Sequence of chain 1.B:
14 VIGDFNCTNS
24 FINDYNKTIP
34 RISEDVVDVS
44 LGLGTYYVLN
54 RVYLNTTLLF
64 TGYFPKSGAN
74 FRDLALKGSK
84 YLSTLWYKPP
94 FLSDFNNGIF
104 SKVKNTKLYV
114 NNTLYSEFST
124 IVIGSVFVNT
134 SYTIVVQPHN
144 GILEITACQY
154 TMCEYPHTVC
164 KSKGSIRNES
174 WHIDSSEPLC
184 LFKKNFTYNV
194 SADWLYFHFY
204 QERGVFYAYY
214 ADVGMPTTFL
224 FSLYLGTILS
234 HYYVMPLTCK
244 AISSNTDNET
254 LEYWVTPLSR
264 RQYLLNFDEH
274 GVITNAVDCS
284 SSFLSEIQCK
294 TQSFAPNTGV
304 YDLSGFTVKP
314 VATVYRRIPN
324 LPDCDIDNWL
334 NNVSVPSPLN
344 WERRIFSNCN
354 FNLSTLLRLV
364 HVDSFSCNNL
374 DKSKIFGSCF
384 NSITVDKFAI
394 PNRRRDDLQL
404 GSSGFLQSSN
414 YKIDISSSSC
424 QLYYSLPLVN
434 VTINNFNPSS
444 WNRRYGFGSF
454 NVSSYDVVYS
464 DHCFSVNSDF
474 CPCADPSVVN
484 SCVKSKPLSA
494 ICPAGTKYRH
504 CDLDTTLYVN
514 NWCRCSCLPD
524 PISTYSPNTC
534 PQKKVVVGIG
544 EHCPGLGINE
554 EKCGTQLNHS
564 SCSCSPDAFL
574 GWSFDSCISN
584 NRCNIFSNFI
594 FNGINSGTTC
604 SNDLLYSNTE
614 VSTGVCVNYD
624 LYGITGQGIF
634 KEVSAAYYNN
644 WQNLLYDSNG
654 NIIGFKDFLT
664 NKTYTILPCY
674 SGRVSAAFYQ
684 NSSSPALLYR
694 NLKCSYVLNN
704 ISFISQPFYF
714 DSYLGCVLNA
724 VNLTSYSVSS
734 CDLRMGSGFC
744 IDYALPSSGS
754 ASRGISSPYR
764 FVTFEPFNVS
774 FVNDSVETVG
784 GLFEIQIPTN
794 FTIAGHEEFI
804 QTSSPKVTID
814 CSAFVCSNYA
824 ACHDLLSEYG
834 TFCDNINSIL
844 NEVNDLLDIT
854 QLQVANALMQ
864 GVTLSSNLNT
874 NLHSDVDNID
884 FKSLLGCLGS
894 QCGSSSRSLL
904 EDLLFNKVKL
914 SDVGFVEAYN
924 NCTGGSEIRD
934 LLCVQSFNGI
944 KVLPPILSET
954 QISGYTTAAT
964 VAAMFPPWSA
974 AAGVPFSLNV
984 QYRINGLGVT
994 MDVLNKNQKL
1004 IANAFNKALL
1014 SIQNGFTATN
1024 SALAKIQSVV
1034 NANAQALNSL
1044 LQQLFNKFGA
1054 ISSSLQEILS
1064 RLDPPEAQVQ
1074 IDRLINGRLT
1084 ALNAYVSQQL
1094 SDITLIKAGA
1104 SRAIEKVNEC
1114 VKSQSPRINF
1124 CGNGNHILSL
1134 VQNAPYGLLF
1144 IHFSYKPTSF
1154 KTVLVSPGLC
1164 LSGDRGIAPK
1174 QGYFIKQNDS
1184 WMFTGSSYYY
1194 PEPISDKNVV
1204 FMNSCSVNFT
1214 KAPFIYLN

Binding-site contacts:
Ligand atom C8 contacts residue PHE713 of chain 1.B at 4.2 Å (hydrophobic).
Ligand atom O5 contacts residue ASN725 of chain 1.B at 2.4 Å (h-bond).
Ligand atom C2 contacts residue ASN725 of chain 1.B at 2.5 Å.
Ligand atom O6 contacts residue SER728 of chain 1.B at 3.4 Å (h-bond).
Ligand atom N2 contacts residue ASN725 of chain 1.B at 2.9 Å (h-bond).
Ligand atom C5 contacts residue THR727 of chain 1.B at 3.4 Å.
Ligand atom C1 contacts residue ASN725 of chain 1.B at 1.4 Å.
Ligand atom C4 contacts residue ASN725 of chain 1.B at 4.2 Å.
Ligand atom C5 contacts residue ASN725 of chain 1.B at 3.7 Å.
Ligand atom O6 contacts residue THR727 of chain 1.B at 3.4 Å (h-bond).
Ligand atom N2 contacts residue ASP714 of chain 1.B at 4.5 Å.
Ligand atom O5 contacts residue THR727 of chain 1.B at 3.6 Å.
Ligand atom C6 contacts residue THR727 of chain 1.B at 3.8 Å.
Ligand atom C8 contacts residue ASP714 of chain 1.B at 3.3 Å.
Ligand atom O7 contacts residue ASN725 of chain 1.B at 3.7 Å.
Ligand atom C1 contacts residue THR727 of chain 1.B at 4.0 Å.
Ligand atom C3 contacts residue ASN725 of chain 1.B at 3.8 Å.
Ligand atom C7 contacts residue ASN725 of chain 1.B at 3.5 Å.
Ligand atom C7 contacts residue ASP714 of chain 1.B at 4.4 Å.

A small-molecule ligand and the protein it binds are described below.
Small molecule (SMILES): CC(=O)N[C@@H]1[C@@H](O)[C@H](O)[C@@H](CO)O[C@H]1O